Sequence of chain 1.A:
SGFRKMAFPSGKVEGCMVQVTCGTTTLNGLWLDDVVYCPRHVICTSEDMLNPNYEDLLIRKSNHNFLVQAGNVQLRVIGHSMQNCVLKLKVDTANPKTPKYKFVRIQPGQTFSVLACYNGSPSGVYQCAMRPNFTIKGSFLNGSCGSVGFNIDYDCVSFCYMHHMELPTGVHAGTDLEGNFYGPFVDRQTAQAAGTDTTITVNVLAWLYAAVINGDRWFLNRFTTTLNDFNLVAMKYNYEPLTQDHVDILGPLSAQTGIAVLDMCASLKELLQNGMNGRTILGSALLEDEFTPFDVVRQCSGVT

Binding-site contacts:
Ligand atom C29 contacts residue B1S1 of chain 2.C at 0.5 Å.
Ligand atom O10 contacts residue B1S1 of chain 2.C at 0.2 Å (h-bond).
Ligand atom C5 contacts residue B1S1 of chain 2.C at 0.2 Å.
Ligand atom O22 contacts residue B1S1 of chain 2.C at 1.5 Å.
Ligand atom N11 contacts residue B1S1 of chain 2.C at 0.1 Å (h-bond).
Ligand atom C16 contacts residue B1S1 of chain 2.C at 0.5 Å.
Ligand atom C17 contacts residue B1S1 of chain 2.C at 0.1 Å.
Ligand atom C3 contacts residue B1S1 of chain 2.C at 0.2 Å.
Ligand atom N28 contacts residue B1S1 of chain 2.C at 0.6 Å (h-bond).
Ligand atom N28 contacts residue PHE140 of chain 2.A at 3.3 Å (h-bond).
Ligand atom O22 contacts residue CYS145 of chain 2.A at 2.6 Å (h-bond).
Ligand atom C15 contacts residue B1S1 of chain 2.C at 0.6 Å.
Ligand atom C20 contacts residue B1S1 of chain 2.C at 0.1 Å.
Ligand atom C24 contacts residue B1S1 of chain 2.C at 0.2 Å.
Ligand atom C14 contacts residue B1S1 of chain 2.C at 0.4 Å.
Ligand atom C13 contacts residue B1S1 of chain 2.C at 0.3 Å.
Ligand atom C24 contacts residue CYS145 of chain 2.A at 3.1 Å (hydrophobic).
Ligand atom N19 contacts residue HIS164 of chain 2.A at 2.9 Å (h-bond).
Ligand atom C25 contacts residue B1S1 of chain 2.C at 0.3 Å.
Ligand atom C26 contacts residue B1S1 of chain 2.C at 0.3 Å.
Ligand atom N19 contacts residue B1S1 of chain 2.C at 0.1 Å (h-bond).
Ligand atom N19 contacts residue CYS145 of chain 2.A at 3.1 Å (h-bond).
Ligand atom O18 contacts residue B1S1 of chain 2.C at 0.2 Å (h-bond).
Ligand atom C21 contacts residue B1S1 of chain 2.C at 0.1 Å.
Ligand atom C21 contacts residue CYS145 of chain 2.A at 1.6 Å (hydrophobic).
Ligand atom C9 contacts residue B1S1 of chain 2.C at 0.1 Å.
Ligand atom C7 contacts residue B1S1 of chain 2.C at 0.3 Å.
Ligand atom O22 contacts residue GLY143 of chain 2.A at 3.3 Å (h-bond).
Ligand atom C2 contacts residue B1S1 of chain 2.C at 0.3 Å.
Ligand atom N28 contacts residue GLU166 of chain 2.A at 3.2 Å (salt-bridge).
Ligand atom C20 contacts residue CYS145 of chain 2.A at 2.6 Å (hydrophobic).
Ligand atom C4 contacts residue B1S1 of chain 2.C at 0.1 Å.
Ligand atom O30 contacts residue B1S1 of chain 2.C at 0.5 Å (h-bond).
Ligand atom O30 contacts residue HIS163 of chain 2.A at 2.8 Å (h-bond).
Ligand atom O10 contacts residue GLU166 of chain 2.A at 3.1 Å (salt-bridge).
Ligand atom C12 contacts residue B1S1 of chain 2.C at 0.1 Å.
Ligand atom C1 contacts residue B1S1 of chain 2.C at 0.2 Å.
Ligand atom O8 contacts residue B1S1 of chain 2.C at 0.2 Å (h-bond).
Ligand atom C6 contacts residue B1S1 of chain 2.C at 0.2 Å.
Ligand atom C27 contacts residue B1S1 of chain 2.C at 0.5 Å.

The small molecule below binds the protein below.
Small molecule (SMILES): CC(C)C[C@H](NC(=O)OCc1ccccc1)C(=O)N[C@@H](C[C@@H]1CCNC1=O)[C@@H](O)S(=O)(=O)O

Sequence of chain 2.A:
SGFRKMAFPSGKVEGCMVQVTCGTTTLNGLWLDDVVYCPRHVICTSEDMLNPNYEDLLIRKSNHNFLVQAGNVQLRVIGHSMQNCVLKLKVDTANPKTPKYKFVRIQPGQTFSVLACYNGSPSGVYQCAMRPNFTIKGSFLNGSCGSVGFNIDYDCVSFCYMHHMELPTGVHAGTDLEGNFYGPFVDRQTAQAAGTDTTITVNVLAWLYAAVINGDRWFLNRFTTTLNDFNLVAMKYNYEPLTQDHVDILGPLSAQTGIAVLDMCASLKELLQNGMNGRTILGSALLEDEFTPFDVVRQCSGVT